The small molecule below binds the protein below.
Small molecule (SMILES): CC(=O)N[C@H]1[C@H](O[C@H]2[C@H](O)[C@@H](NC(C)=O)CO[C@@H]2CO)O[C@H](CO)[C@@H](O)[C@@H]1O

Sequence of chain 1.C:
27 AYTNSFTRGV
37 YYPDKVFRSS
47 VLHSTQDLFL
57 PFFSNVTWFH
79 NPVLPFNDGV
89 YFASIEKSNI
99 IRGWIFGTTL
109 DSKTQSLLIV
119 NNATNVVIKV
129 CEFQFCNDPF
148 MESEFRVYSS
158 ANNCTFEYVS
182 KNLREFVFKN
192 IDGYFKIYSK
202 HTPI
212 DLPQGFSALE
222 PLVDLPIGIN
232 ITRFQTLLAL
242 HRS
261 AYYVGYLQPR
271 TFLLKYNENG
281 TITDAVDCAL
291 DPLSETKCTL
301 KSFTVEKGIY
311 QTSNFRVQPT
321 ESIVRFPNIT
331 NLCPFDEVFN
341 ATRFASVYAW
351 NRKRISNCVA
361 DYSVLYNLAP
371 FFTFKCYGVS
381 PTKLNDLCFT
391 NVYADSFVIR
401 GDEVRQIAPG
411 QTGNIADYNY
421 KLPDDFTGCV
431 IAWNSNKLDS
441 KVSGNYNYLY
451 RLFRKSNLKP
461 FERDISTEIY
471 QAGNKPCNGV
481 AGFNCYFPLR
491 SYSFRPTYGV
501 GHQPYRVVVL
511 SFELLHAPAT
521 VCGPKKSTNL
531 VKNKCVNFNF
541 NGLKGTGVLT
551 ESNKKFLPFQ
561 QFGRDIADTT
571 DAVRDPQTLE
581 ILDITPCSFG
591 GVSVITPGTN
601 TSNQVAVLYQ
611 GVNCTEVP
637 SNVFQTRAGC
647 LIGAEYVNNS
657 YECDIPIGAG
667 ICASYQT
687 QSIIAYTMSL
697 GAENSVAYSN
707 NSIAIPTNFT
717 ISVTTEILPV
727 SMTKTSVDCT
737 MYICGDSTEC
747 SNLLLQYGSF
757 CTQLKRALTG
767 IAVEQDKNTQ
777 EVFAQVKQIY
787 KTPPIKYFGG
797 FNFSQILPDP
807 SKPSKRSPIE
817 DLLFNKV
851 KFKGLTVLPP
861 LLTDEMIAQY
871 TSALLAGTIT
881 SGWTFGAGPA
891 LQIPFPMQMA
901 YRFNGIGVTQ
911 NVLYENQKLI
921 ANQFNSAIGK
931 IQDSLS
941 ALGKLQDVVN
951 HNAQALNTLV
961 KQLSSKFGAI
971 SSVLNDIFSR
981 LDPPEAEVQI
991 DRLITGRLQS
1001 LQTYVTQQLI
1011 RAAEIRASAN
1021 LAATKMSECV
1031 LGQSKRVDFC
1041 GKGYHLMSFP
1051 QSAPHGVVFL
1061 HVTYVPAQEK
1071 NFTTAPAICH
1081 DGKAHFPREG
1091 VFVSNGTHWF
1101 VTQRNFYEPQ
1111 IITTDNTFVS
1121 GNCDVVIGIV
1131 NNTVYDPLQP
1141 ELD

Binding-site contacts:
Ligand atom C4 contacts residue ASN1131 of chain 1.C at 4.4 Å.
Ligand atom C1 contacts residue ASN1131 of chain 1.C at 1.6 Å.
Ligand atom C2 contacts residue ASN1131 of chain 1.C at 2.9 Å.
Ligand atom C7 contacts residue ASN1131 of chain 1.C at 4.1 Å.
Ligand atom N2 contacts residue ASN1131 of chain 1.C at 3.2 Å (h-bond).
Ligand atom C3 contacts residue ASN1131 of chain 1.C at 4.0 Å.
Ligand atom C5 contacts residue ASN1131 of chain 1.C at 3.6 Å.
Ligand atom O5 contacts residue ASN1131 of chain 1.C at 2.5 Å (h-bond).